Binding-site contacts:
Ligand atom C7 contacts residue ASN154 of chain 31.C at 3.7 Å.
Ligand atom O7 contacts residue GLY150 of chain 31.C at 2.9 Å (h-bond).
Ligand atom C5 contacts residue THR156 of chain 31.C at 4.1 Å.
Ligand atom C2 contacts residue ASN154 of chain 31.C at 2.4 Å.
Ligand atom N2 contacts residue GLY150 of chain 31.C at 3.5 Å (h-bond).
Ligand atom C8 contacts residue GLY150 of chain 31.C at 3.7 Å.
Ligand atom C5 contacts residue MET151 of chain 31.C at 3.8 Å (hydrophobic).
Ligand atom C1 contacts residue THR156 of chain 31.C at 4.3 Å.
Ligand atom C1 contacts residue GLY150 of chain 31.C at 4.0 Å.
Ligand atom C6 contacts residue ASP161 of chain 31.C at 3.7 Å.
Ligand atom O6 contacts residue MET151 of chain 31.C at 4.4 Å.
Ligand atom C1 contacts residue MET151 of chain 31.C at 4.2 Å (hydrophobic).
Ligand atom C5 contacts residue ASN154 of chain 31.C at 3.6 Å.
Ligand atom N2 contacts residue ASN154 of chain 31.C at 2.9 Å (h-bond).
Ligand atom C6 contacts residue ASN157 of chain 31.C at 3.7 Å.
Ligand atom C8 contacts residue THR156 of chain 31.C at 4.2 Å.
Ligand atom C2 contacts residue GLY150 of chain 31.C at 3.8 Å.
Ligand atom O5 contacts residue ASN157 of chain 31.C at 4.2 Å.
Ligand atom O5 contacts residue MET151 of chain 31.C at 3.9 Å.
Ligand atom C5 contacts residue THR156 of chain 31.C at 3.8 Å.
Ligand atom C3 contacts residue ASN154 of chain 31.C at 3.8 Å.
Ligand atom O5 contacts residue THR156 of chain 31.C at 4.1 Å.
Ligand atom C7 contacts residue GLY150 of chain 31.C at 3.1 Å.
Ligand atom O7 contacts residue ASN154 of chain 31.C at 4.0 Å.
Ligand atom C6 contacts residue THR156 of chain 31.C at 3.8 Å.
Ligand atom O5 contacts residue ASN154 of chain 31.C at 2.3 Å (h-bond).
Ligand atom C4 contacts residue ASN154 of chain 31.C at 4.2 Å.
Ligand atom C8 contacts residue ASN157 of chain 31.C at 3.3 Å.
Ligand atom C4 contacts residue MET151 of chain 31.C at 3.9 Å (hydrophobic).
Ligand atom C6 contacts residue THR156 of chain 31.C at 3.9 Å.
Ligand atom O7 contacts residue HIS148 of chain 31.C at 3.6 Å.
Ligand atom C3 contacts residue MET151 of chain 31.C at 4.1 Å (hydrophobic).
Ligand atom C2 contacts residue MET151 of chain 31.C at 4.3 Å (hydrophobic).
Ligand atom O5 contacts residue THR156 of chain 31.C at 3.8 Å.
Ligand atom C1 contacts residue ASN154 of chain 31.C at 1.4 Å.

The small molecule below binds the protein below.
Small molecule (SMILES): CC(=O)N[C@H]1[C@H](O[C@H]2[C@H](O)[C@@H](NC(C)=O)CO[C@@H]2CO[C@@H]2O[C@@H](C)[C@@H](O)[C@@H](O)[C@@H]2O)O[C@H](CO)[C@@H](O)[C@@H]1O

Sequence of chain 31.C:
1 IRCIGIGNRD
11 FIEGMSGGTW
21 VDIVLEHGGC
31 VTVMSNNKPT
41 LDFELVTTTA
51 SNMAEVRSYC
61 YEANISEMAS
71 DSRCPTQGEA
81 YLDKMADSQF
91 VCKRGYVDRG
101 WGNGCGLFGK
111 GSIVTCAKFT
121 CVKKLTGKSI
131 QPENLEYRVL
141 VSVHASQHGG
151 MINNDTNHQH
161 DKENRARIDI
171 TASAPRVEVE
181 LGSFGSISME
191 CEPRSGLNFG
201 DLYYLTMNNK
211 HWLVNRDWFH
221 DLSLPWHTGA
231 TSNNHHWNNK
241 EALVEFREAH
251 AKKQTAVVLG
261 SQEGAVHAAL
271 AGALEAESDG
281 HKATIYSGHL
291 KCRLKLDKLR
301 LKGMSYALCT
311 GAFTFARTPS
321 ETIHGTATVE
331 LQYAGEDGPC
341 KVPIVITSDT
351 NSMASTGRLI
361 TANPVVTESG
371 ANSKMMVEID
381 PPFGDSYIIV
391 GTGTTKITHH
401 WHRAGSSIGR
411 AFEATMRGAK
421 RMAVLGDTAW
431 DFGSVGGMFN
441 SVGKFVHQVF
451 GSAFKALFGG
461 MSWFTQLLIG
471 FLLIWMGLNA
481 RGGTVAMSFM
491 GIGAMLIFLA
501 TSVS